Sequence of chain 1.D:
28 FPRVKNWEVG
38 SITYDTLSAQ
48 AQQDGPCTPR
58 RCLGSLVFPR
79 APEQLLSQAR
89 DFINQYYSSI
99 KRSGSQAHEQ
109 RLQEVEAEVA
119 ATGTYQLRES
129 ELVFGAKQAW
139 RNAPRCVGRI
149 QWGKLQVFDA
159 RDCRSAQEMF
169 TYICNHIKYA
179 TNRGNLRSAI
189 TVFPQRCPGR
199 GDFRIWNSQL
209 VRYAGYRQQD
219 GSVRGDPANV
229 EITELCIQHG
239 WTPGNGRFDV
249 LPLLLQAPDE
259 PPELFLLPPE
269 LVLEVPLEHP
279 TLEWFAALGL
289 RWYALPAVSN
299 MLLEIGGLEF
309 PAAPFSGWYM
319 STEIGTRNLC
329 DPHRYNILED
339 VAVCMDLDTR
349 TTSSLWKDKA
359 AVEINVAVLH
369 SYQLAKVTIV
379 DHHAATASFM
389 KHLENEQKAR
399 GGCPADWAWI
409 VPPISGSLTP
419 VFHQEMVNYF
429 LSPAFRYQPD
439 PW

A protein and the small-molecule ligand that binds it are described below.
Small molecule (SMILES): CN(C)CCc1cc(F)c(F)c(CCc2cc(C(F)F)cc(N)n2)c1

Binding-site contacts:
Ligand atom C07 contacts residue PHE313 of chain 1.D at 3.6 Å (hydrophobic).
Ligand atom F08 contacts residue VAL296 of chain 1.D at 3.5 Å.
Ligand atom C06 contacts residue GLU321 of chain 1.D at 3.5 Å.
Ligand atom N02 contacts residue TYR317 of chain 1.D at 3.6 Å.
Ligand atom F12 contacts residue HEM1 of chain 1.HA at 3.3 Å.
Ligand atom C21 contacts residue HEM1 of chain 1.HA at 3.5 Å.
Ligand atom C05 contacts residue VAL296 of chain 1.D at 3.8 Å (hydrophobic).
Ligand atom F08 contacts residue SER314 of chain 1.D at 3.8 Å.
Ligand atom F09 contacts residue SER314 of chain 1.D at 3.1 Å.
Ligand atom F13 contacts residue HEM1 of chain 1.HA at 2.1 Å.
Ligand atom N01 contacts residue GLU321 of chain 1.D at 2.7 Å (salt-bridge).
Ligand atom N01 contacts residue HEM1 of chain 1.HA at 3.7 Å.
Ligand atom C15 contacts residue HEM1 of chain 1.HA at 3.2 Å.
Ligand atom F09 contacts residue GLY315 of chain 1.D at 2.7 Å.
Ligand atom C21 contacts residue GLU321 of chain 1.D at 3.5 Å.
Ligand atom C02 contacts residue TRP316 of chain 1.D at 3.8 Å (hydrophobic).
Ligand atom N25 contacts residue HEM1 of chain 1.HA at 3.1 Å (h-bond).
Ligand atom C26 contacts residue H4B1 of chain 1.IA at 3.1 Å.
Ligand atom F08 contacts residue PRO294 of chain 1.D at 3.3 Å.
Ligand atom F12 contacts residue VAL296 of chain 1.D at 2.9 Å.
Ligand atom C23 contacts residue HEM1 of chain 1.HA at 3.8 Å.
Ligand atom F09 contacts residue HEM1 of chain 1.HA at 3.2 Å.
Ligand atom F09 contacts residue PRO294 of chain 1.D at 3.7 Å.
Ligand atom C02 contacts residue HEM1 of chain 1.HA at 3.6 Å.
Ligand atom C14 contacts residue HEM1 of chain 1.HA at 3.6 Å.
Ligand atom N02 contacts residue HEM1 of chain 1.HA at 3.4 Å.
Ligand atom C24 contacts residue HEM1 of chain 1.HA at 3.1 Å.
Ligand atom F08 contacts residue PHE313 of chain 1.D at 3.2 Å.
Ligand atom N02 contacts residue GLU321 of chain 1.D at 2.9 Å (salt-bridge).
Ligand atom C12 contacts residue VAL296 of chain 1.D at 3.7 Å (hydrophobic).
Ligand atom C13 contacts residue HEM1 of chain 1.HA at 3.0 Å.
Ligand atom C02 contacts residue GLU321 of chain 1.D at 3.6 Å.
Ligand atom C04 contacts residue HEM1 of chain 1.HA at 3.8 Å.
Ligand atom C11 contacts residue HEM1 of chain 1.HA at 3.6 Å.
Ligand atom C26 contacts residue ARG325 of chain 1.D at 3.6 Å.
Ligand atom N02 contacts residue TRP316 of chain 1.D at 2.8 Å (h-bond).
Ligand atom C07 contacts residue HEM1 of chain 1.HA at 3.6 Å.
Ligand atom C03 contacts residue HEM1 of chain 1.HA at 3.3 Å.
Ligand atom C16 contacts residue HEM1 of chain 1.HA at 3.2 Å.
Ligand atom C12 contacts residue HEM1 of chain 1.HA at 3.8 Å.